This protein binds this small molecule.
Small molecule (SMILES): CCCCCCCCO[C@@H]1O[C@H](CO)[C@H](O)C[C@H]1O[C@@H]1O[C@@H](C)[C@@H](O)[C@@H](O)[C@@H]1O

Binding-site contacts:
Ligand atom C16 contacts residue GLY178 of chain 1.A at 3.9 Å.
Ligand atom O6 contacts residue PHE179 of chain 1.A at 3.4 Å.
Ligand atom O4 contacts residue HIS176 of chain 1.A at 2.9 Å (h-bond).
Ligand atom C6F contacts residue ASP269 of chain 1.A at 3.8 Å.
Ligand atom C4 contacts residue UPG1 of chain 1.D at 3.5 Å.
Ligand atom O4 contacts residue GLU246 of chain 1.A at 2.7 Å (salt-bridge).
Ligand atom C14 contacts residue GLY178 of chain 1.A at 4.0 Å.
Ligand atom O4F contacts residue ASP269 of chain 1.A at 2.6 Å (salt-bridge).
Ligand atom O5F contacts residue MET209 of chain 1.A at 3.3 Å.
Ligand atom C4 contacts residue GLU246 of chain 1.A at 3.4 Å.
Ligand atom O1 contacts residue HIS176 of chain 1.A at 3.4 Å.
Ligand atom C3 contacts residue TRP243 of chain 1.A at 3.8 Å (hydrophobic).
Ligand atom C4F contacts residue ASP269 of chain 1.A at 3.2 Å.
Ligand atom C1F contacts residue UPG1 of chain 1.D at 3.7 Å.
Ligand atom O6 contacts residue TRP243 of chain 1.A at 3.4 Å (h-bond).
Ligand atom C2 contacts residue UPG1 of chain 1.D at 3.6 Å.
Ligand atom C14 contacts residue PHE179 of chain 1.A at 4.0 Å (hydrophobic).
Ligand atom C6 contacts residue GLU246 of chain 1.A at 3.5 Å.
Ligand atom C6 contacts residue THR188 of chain 1.A at 3.4 Å.
Ligand atom C6 contacts residue TYR207 of chain 1.A at 3.7 Å (hydrophobic).
Ligand atom C5 contacts residue HIS176 of chain 1.A at 3.8 Å.
Ligand atom C16 contacts residue PHE179 of chain 1.A at 3.9 Å (hydrophobic).
Ligand atom C5 contacts residue TRP243 of chain 1.A at 3.8 Å (hydrophobic).
Ligand atom O4F contacts residue ALA286 of chain 1.A at 3.9 Å.
Ligand atom O4 contacts residue UPG1 of chain 1.D at 2.7 Å (h-bond).
Ligand atom C2F contacts residue UPG1 of chain 1.D at 3.6 Å.
Ligand atom C4 contacts residue TRP243 of chain 1.A at 3.6 Å (hydrophobic).
Ligand atom O2F contacts residue UPG1 of chain 1.D at 2.9 Å (h-bond).
Ligand atom O5 contacts residue HIS176 of chain 1.A at 3.1 Å (h-bond).
Ligand atom O5 contacts residue PHE179 of chain 1.A at 3.9 Å.
Ligand atom O6 contacts residue THR188 of chain 1.A at 2.8 Å (h-bond).
Ligand atom C4 contacts residue HIS176 of chain 1.A at 3.9 Å.
Ligand atom C6 contacts residue HIS176 of chain 1.A at 3.9 Å.
Ligand atom C2 contacts residue HIS176 of chain 1.A at 3.9 Å.
Ligand atom C6 contacts residue PHE179 of chain 1.A at 4.0 Å (hydrophobic).
Ligand atom C1 contacts residue HIS176 of chain 1.A at 3.8 Å.
Ligand atom C4F contacts residue LEU272 of chain 1.A at 3.5 Å (hydrophobic).
Ligand atom C6 contacts residue TRP243 of chain 1.A at 3.6 Å (hydrophobic).
Ligand atom C6F contacts residue MET209 of chain 1.A at 3.8 Å (hydrophobic).
Ligand atom C3 contacts residue UPG1 of chain 1.D at 3.2 Å.

Sequence of chain 1.A:
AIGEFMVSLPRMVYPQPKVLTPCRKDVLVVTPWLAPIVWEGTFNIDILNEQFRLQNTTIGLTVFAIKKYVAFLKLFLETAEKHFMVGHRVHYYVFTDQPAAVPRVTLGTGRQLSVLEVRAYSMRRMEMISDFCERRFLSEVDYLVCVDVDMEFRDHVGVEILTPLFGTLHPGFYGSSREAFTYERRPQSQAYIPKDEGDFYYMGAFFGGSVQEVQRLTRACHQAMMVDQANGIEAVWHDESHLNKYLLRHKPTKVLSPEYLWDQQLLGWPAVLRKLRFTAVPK